Sequence of chain 12.E:
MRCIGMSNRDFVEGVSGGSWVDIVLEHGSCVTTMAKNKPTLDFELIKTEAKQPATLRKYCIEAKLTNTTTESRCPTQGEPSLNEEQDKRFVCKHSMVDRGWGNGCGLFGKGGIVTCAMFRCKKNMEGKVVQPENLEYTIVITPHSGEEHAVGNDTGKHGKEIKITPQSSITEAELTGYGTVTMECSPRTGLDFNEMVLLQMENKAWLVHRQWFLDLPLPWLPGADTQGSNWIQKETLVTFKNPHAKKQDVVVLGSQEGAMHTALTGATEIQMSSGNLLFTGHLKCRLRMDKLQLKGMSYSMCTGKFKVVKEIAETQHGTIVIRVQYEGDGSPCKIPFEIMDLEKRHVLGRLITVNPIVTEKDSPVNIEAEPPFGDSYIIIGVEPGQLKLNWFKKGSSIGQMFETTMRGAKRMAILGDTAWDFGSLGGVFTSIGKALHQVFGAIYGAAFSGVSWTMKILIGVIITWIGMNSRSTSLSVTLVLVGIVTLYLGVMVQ

This protein binds this small molecule.
Small molecule (SMILES): CC(=O)N[C@@H]1[C@@H](O)[C@H](O)[C@@H](CO)O[C@H]1O

Binding-site contacts:
Ligand atom C1 contacts residue ASN153 of chain 12.E at 1.4 Å.
Ligand atom O7 contacts residue THR155 of chain 12.E at 4.1 Å.
Ligand atom O3 contacts residue HIS149 of chain 12.E at 4.1 Å.
Ligand atom C4 contacts residue ASN153 of chain 12.E at 4.2 Å.
Ligand atom N2 contacts residue ASN153 of chain 12.E at 2.9 Å (h-bond).
Ligand atom N2 contacts residue HIS149 of chain 12.E at 3.4 Å.
Ligand atom C2 contacts residue HIS149 of chain 12.E at 3.6 Å.
Ligand atom O6 contacts residue LYS157 of chain 12.E at 4.2 Å.
Ligand atom O5 contacts residue ASN153 of chain 12.E at 2.4 Å (h-bond).
Ligand atom C2 contacts residue ASN153 of chain 12.E at 2.5 Å.
Ligand atom C3 contacts residue ASN153 of chain 12.E at 3.8 Å.
Ligand atom O7 contacts residue ASN153 of chain 12.E at 3.8 Å.
Ligand atom C6 contacts residue HIS158 of chain 12.E at 4.4 Å.
Ligand atom C1 contacts residue THR155 of chain 12.E at 3.9 Å.
Ligand atom O6 contacts residue HIS158 of chain 12.E at 3.8 Å.
Ligand atom C5 contacts residue ASN153 of chain 12.E at 3.7 Å.
Ligand atom C5 contacts residue THR155 of chain 12.E at 3.9 Å.
Ligand atom C6 contacts residue THR155 of chain 12.E at 4.4 Å.
Ligand atom C8 contacts residue GLY102 of chain 32.E at 4.2 Å.
Ligand atom C6 contacts residue LYS157 of chain 12.E at 4.2 Å.
Ligand atom C1 contacts residue HIS149 of chain 12.E at 4.2 Å.
Ligand atom C1 contacts residue HIS158 of chain 12.E at 3.8 Å.
Ligand atom O5 contacts residue THR155 of chain 12.E at 3.7 Å.
Ligand atom O5 contacts residue GLY156 of chain 12.E at 4.3 Å.
Ligand atom C5 contacts residue HIS158 of chain 12.E at 4.3 Å.
Ligand atom C7 contacts residue ASN153 of chain 12.E at 3.5 Å.
Ligand atom O5 contacts residue HIS158 of chain 12.E at 3.1 Å.

Sequence of chain 32.E:
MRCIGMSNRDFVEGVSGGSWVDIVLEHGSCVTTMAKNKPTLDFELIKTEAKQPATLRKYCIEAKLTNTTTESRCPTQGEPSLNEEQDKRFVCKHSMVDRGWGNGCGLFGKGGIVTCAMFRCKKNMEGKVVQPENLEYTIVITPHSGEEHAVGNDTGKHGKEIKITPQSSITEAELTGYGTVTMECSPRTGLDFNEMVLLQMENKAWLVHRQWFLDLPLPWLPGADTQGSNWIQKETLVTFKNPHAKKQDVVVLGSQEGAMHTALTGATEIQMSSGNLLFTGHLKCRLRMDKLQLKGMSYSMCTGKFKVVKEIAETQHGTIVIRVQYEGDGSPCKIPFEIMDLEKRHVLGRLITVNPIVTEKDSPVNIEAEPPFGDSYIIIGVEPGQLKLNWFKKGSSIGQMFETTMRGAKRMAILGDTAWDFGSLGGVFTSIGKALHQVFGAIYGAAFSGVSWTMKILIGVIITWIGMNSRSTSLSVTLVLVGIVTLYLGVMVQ